A protein and the small-molecule ligand that binds it are described below.
Small molecule (SMILES): Cc1c(Cl)c(C)[n+]([O-])c(Cl)c1-c1noc(-c2cc(O)c(O)c([N+](=O)[O-])c2)n1

Sequence of chain 1.C:
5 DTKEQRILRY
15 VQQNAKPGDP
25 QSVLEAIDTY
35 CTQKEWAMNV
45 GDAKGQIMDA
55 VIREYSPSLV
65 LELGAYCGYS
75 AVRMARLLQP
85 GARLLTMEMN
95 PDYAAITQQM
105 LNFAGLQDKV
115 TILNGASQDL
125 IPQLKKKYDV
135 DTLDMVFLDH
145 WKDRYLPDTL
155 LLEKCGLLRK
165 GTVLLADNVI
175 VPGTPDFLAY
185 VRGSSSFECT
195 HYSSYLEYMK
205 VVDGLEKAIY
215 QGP

Binding-site contacts:
Ligand atom O27 contacts residue HIS144 of chain 1.C at 3.4 Å (h-bond).
Ligand atom O14 contacts residue TRP40 of chain 1.C at 3.7 Å.
Ligand atom C03 contacts residue LEU200 of chain 1.C at 3.8 Å (hydrophobic).
Ligand atom N25 contacts residue SAM1 of chain 1.N at 3.6 Å.
Ligand atom CL1 contacts residue MET203 of chain 1.C at 3.2 Å.
Ligand atom C15 contacts residue TRP40 of chain 1.C at 3.4 Å (hydrophobic).
Ligand atom N25 contacts residue LYS146 of chain 1.C at 3.3 Å (salt-bridge).
Ligand atom O23 contacts residue ASN172 of chain 1.C at 2.6 Å (h-bond).
Ligand atom C04 contacts residue LEU200 of chain 1.C at 3.7 Å (hydrophobic).
Ligand atom O27 contacts residue SAM1 of chain 1.N at 3.0 Å.
Ligand atom C20 contacts residue MG1 of chain 1.P at 2.9 Å.
Ligand atom O23 contacts residue ASP171 of chain 1.C at 3.0 Å (salt-bridge).
Ligand atom O27 contacts residue LYS146 of chain 1.C at 2.6 Å (salt-bridge).
Ligand atom O24 contacts residue MG1 of chain 1.P at 1.9 Å.
Ligand atom C20 contacts residue ASN172 of chain 1.C at 3.2 Å.
Ligand atom CL2 contacts residue PRO176 of chain 1.C at 3.7 Å.
Ligand atom C21 contacts residue MG1 of chain 1.P at 2.9 Å.
Ligand atom N25 contacts residue MET42 of chain 1.C at 3.9 Å.
Ligand atom O26 contacts residue TRP145 of chain 1.C at 3.0 Å.
Ligand atom O24 contacts residue ASP143 of chain 1.C at 2.7 Å (salt-bridge).
Ligand atom C17 contacts residue TRP40 of chain 1.C at 3.8 Å (hydrophobic).
Ligand atom C21 contacts residue GLU201 of chain 1.C at 3.1 Å.
Ligand atom O23 contacts residue GLU201 of chain 1.C at 2.5 Å (salt-bridge).
Ligand atom O23 contacts residue MG1 of chain 1.P at 2.2 Å.
Ligand atom C22 contacts residue GLU201 of chain 1.C at 3.3 Å.
Ligand atom O24 contacts residue SAM1 of chain 1.N at 2.9 Å.
Ligand atom C20 contacts residue SAM1 of chain 1.N at 3.5 Å.
Ligand atom C19 contacts residue LYS146 of chain 1.C at 3.6 Å.
Ligand atom O24 contacts residue ASN172 of chain 1.C at 2.7 Å (h-bond).
Ligand atom O24 contacts residue LYS146 of chain 1.C at 2.8 Å (salt-bridge).
Ligand atom C17 contacts residue PRO176 of chain 1.C at 3.8 Å (hydrophobic).
Ligand atom CL2 contacts residue VAL175 of chain 1.C at 3.3 Å.
Ligand atom N16 contacts residue TRP40 of chain 1.C at 3.5 Å.
Ligand atom C19 contacts residue SAM1 of chain 1.N at 3.8 Å.
Ligand atom C01 contacts residue TRP40 of chain 1.C at 3.6 Å (hydrophobic).
Ligand atom C15 contacts residue PRO176 of chain 1.C at 3.8 Å (hydrophobic).
Ligand atom C21 contacts residue ASN172 of chain 1.C at 3.1 Å.
Ligand atom C20 contacts residue LYS146 of chain 1.C at 3.4 Å.
Ligand atom C22 contacts residue ASN172 of chain 1.C at 3.6 Å.
Ligand atom C20 contacts residue MET42 of chain 1.C at 3.9 Å (hydrophobic).